A small-molecule ligand and the protein it binds are described below.
Small molecule (SMILES): CC(=O)N[C@H]1[C@H](O[C@H]2[C@H](O)[C@@H](NC(C)=O)CO[C@@H]2CO)O[C@H](CO)[C@@H](O)[C@@H]1O

Sequence of chain 1.A:
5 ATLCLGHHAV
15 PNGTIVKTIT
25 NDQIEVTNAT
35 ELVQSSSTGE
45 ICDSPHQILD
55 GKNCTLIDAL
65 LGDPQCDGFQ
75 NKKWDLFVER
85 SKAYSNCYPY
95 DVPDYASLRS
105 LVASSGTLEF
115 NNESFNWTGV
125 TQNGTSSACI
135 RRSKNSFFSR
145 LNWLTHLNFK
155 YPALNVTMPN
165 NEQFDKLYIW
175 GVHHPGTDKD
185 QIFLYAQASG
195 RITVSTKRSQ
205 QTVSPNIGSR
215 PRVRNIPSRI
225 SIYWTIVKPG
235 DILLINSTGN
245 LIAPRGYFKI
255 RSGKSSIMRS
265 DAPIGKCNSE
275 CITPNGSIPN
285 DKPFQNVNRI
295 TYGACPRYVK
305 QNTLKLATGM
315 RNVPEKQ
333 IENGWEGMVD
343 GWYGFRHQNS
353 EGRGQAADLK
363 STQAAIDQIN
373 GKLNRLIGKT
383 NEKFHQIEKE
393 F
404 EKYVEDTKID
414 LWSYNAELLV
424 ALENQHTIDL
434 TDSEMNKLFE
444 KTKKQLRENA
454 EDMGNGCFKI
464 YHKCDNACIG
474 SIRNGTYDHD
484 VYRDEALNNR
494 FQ

Binding-site contacts:
Ligand atom O6 contacts residue ASN240 of chain 3.A at 3.7 Å.
Ligand atom O7 contacts residue ALA157 of chain 3.A at 3.4 Å.
Ligand atom C6 contacts residue ASN240 of chain 3.A at 4.3 Å.
Ligand atom C8 contacts residue NAG1 of chain 3.E at 3.3 Å.
Ligand atom C1 contacts residue LEU158 of chain 3.A at 4.4 Å (hydrophobic).
Ligand atom C2 contacts residue ASN240 of chain 3.A at 2.5 Å.
Ligand atom O4 contacts residue ASP182 of chain 1.A at 3.3 Å.
Ligand atom C7 contacts residue ALA157 of chain 3.A at 4.0 Å (hydrophobic).
Ligand atom C1 contacts residue ALA157 of chain 3.A at 4.5 Å (hydrophobic).
Ligand atom C6 contacts residue ILE211 of chain 1.A at 4.4 Å (hydrophobic).
Ligand atom C5 contacts residue ASN240 of chain 3.A at 3.6 Å.
Ligand atom C4 contacts residue ASN240 of chain 3.A at 4.2 Å.
Ligand atom C3 contacts residue ALA157 of chain 3.A at 4.5 Å (hydrophobic).
Ligand atom N2 contacts residue ASN240 of chain 3.A at 2.9 Å (h-bond).
Ligand atom C7 contacts residue ASN240 of chain 3.A at 3.9 Å.
Ligand atom C8 contacts residue ALA157 of chain 3.A at 4.1 Å (hydrophobic).
Ligand atom O6 contacts residue THR242 of chain 3.A at 4.0 Å.
Ligand atom C7 contacts residue NAG1 of chain 3.E at 4.3 Å.
Ligand atom C8 contacts residue LEU158 of chain 3.A at 4.5 Å (hydrophobic).
Ligand atom C8 contacts residue ILE211 of chain 1.A at 3.9 Å (hydrophobic).
Ligand atom C1 contacts residue ASN240 of chain 3.A at 1.4 Å.
Ligand atom C5 contacts residue THR242 of chain 3.A at 4.1 Å.
Ligand atom O5 contacts residue ASN240 of chain 3.A at 2.3 Å (h-bond).
Ligand atom O6 contacts residue ARG195 of chain 3.A at 3.9 Å.
Ligand atom C8 contacts residue ASN159 of chain 3.A at 3.6 Å.
Ligand atom C3 contacts residue ASN240 of chain 3.A at 3.8 Å.

Sequence of chain 3.A:
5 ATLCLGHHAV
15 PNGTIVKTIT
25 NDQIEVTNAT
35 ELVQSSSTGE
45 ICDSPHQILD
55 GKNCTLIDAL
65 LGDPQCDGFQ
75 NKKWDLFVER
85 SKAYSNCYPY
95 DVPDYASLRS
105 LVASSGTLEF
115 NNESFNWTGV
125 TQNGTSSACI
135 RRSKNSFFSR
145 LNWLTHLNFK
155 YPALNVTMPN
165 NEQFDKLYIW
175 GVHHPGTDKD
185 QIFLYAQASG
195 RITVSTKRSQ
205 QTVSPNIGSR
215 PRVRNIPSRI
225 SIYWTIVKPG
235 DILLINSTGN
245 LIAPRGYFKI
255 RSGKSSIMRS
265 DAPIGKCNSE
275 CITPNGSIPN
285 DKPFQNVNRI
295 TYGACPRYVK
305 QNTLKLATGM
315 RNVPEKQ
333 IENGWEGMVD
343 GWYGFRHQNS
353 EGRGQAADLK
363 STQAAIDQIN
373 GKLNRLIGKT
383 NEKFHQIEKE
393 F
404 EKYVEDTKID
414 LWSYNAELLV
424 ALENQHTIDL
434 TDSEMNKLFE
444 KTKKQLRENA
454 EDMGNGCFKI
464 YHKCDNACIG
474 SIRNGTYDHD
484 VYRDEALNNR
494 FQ